Sequence of chain 15.B:
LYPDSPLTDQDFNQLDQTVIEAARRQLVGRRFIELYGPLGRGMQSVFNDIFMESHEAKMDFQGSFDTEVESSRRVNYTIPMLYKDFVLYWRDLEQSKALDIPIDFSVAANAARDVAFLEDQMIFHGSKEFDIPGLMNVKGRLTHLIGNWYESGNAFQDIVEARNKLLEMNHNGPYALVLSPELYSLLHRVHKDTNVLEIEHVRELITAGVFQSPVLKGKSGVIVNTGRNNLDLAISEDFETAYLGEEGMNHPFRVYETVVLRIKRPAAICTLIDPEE

This small molecule binds to this protein.
Small molecule (SMILES): CC[C@H](C)[C@H](NC(=O)[C@H](CC(C)C)NC(=O)[C@H](CO)NC(=O)CNC(=O)[C@@H](NC(=O)[C@@H](N)[C@@H](C)O)C(C)C)C(=O)N[C@H](C=O)CCC(N)=O

Binding-site contacts:
Ligand atom O contacts residue ILE25 of chain 15.B at 3.8 Å.
Ligand atom CA contacts residue ASP243 of chain 15.B at 3.5 Å.
Ligand atom O contacts residue PRO43 of chain 15.B at 3.8 Å.
Ligand atom C contacts residue ARG35 of chain 15.B at 3.9 Å.
Ligand atom C contacts residue ASP243 of chain 15.B at 3.8 Å.
Ligand atom C contacts residue GLU39 of chain 15.B at 3.6 Å.
Ligand atom O contacts residue GLU39 of chain 15.B at 3.0 Å (salt-bridge).
Ligand atom C contacts residue ARG29 of chain 15.B at 3.9 Å.
Ligand atom C contacts residue ASP243 of chain 15.B at 3.5 Å.
Ligand atom N contacts residue ARG29 of chain 15.B at 4.2 Å.
Ligand atom O contacts residue ASP243 of chain 15.B at 4.1 Å.
Ligand atom CB contacts residue ARG36 of chain 15.B at 3.4 Å.
Ligand atom CA contacts residue ARG29 of chain 15.B at 4.1 Å.
Ligand atom CD contacts residue ARG36 of chain 15.B at 3.7 Å.
Ligand atom CD contacts residue GLU39 of chain 15.B at 3.2 Å.
Ligand atom CB contacts residue ASP243 of chain 15.B at 4.0 Å.
Ligand atom CA contacts residue ARG29 of chain 15.B at 3.8 Å.
Ligand atom OE1 contacts residue ARG36 of chain 15.B at 2.9 Å (salt-bridge).
Ligand atom CD1 contacts residue ARG35 of chain 15.B at 4.0 Å.
Ligand atom CG2 contacts residue ARG35 of chain 15.B at 3.4 Å.
Ligand atom CD1 contacts residue ARG29 of chain 15.B at 3.5 Å.
Ligand atom CG2 contacts residue ARG36 of chain 15.B at 4.1 Å.
Ligand atom OE1 contacts residue PHE37 of chain 15.B at 3.7 Å.
Ligand atom O contacts residue ARG29 of chain 15.B at 3.2 Å (salt-bridge).
Ligand atom CA contacts residue ASP243 of chain 15.B at 3.6 Å.
Ligand atom NE2 contacts residue GLU39 of chain 15.B at 2.9 Å (salt-bridge).
Ligand atom O contacts residue ARG35 of chain 15.B at 4.0 Å.
Ligand atom N contacts residue ARG35 of chain 15.B at 4.0 Å.
Ligand atom CG1 contacts residue ASP243 of chain 15.B at 3.2 Å.
Ligand atom CG1 contacts residue ARG36 of chain 15.B at 4.0 Å.
Ligand atom N contacts residue ASP243 of chain 15.B at 2.6 Å (salt-bridge).
Ligand atom N contacts residue PRO43 of chain 15.B at 4.0 Å.
Ligand atom CD2 contacts residue LEU40 of chain 15.B at 4.1 Å (hydrophobic).
Ligand atom CD1 contacts residue LEU40 of chain 15.B at 3.6 Å (hydrophobic).
Ligand atom OE1 contacts residue GLU39 of chain 15.B at 3.1 Å (salt-bridge).
Ligand atom O contacts residue ARG35 of chain 15.B at 2.7 Å (salt-bridge).
Ligand atom CG2 contacts residue PRO43 of chain 15.B at 3.8 Å (hydrophobic).
Ligand atom CG contacts residue ARG36 of chain 15.B at 3.8 Å.
Ligand atom N contacts residue ASP243 of chain 15.B at 3.2 Å (salt-bridge).
Ligand atom CD1 contacts residue ARG36 of chain 15.B at 3.6 Å.